Binding-site contacts:
Ligand atom N1 contacts residue VAL244 of chain 1.A at 3.2 Å (h-bond).
Ligand atom O2A contacts residue ARG95 of chain 1.A at 2.3 Å (salt-bridge).
Ligand atom C2 contacts residue VAL244 of chain 1.A at 3.2 Å (hydrophobic).
Ligand atom O2A contacts residue LYS25 of chain 1.A at 3.5 Å (salt-bridge).
Ligand atom O2G contacts residue ARG338 of chain 1.A at 3.3 Å (salt-bridge).
Ligand atom PA contacts residue THR108 of chain 1.A at 3.5 Å.
Ligand atom O3A contacts residue MG1 of chain 1.F at 2.2 Å.
Ligand atom C6 contacts residue SER93 of chain 1.A at 3.7 Å.
Ligand atom O1G contacts residue GLN336 of chain 1.A at 3.7 Å.
Ligand atom PA contacts residue LYS25 of chain 1.A at 3.6 Å.
Ligand atom PA contacts residue MG1 of chain 1.F at 3.4 Å.
Ligand atom O2A contacts residue GLU324 of chain 1.A at 3.6 Å.
Ligand atom O3A contacts residue GLU324 of chain 1.A at 3.1 Å (salt-bridge).
Ligand atom N7 contacts residue ARG95 of chain 1.A at 3.7 Å.
Ligand atom O2A contacts residue MG1 of chain 1.F at 3.6 Å.
Ligand atom O3G contacts residue GLN336 of chain 1.A at 3.0 Å (h-bond).
Ligand atom C5 contacts residue SER93 of chain 1.A at 3.5 Å.
Ligand atom O1A contacts residue THR108 of chain 1.A at 2.4 Å (h-bond).
Ligand atom N1 contacts residue LEU335 of chain 1.A at 3.4 Å.
Ligand atom C6 contacts residue LEU335 of chain 1.A at 3.3 Å (hydrophobic).
Ligand atom O3A contacts residue GLN336 of chain 1.A at 3.4 Å (h-bond).
Ligand atom O2A contacts residue GLN336 of chain 1.A at 3.2 Å (h-bond).
Ligand atom O1A contacts residue LYS25 of chain 1.A at 3.2 Å (salt-bridge).
Ligand atom N6 contacts residue SER93 of chain 1.A at 3.1 Å (h-bond).
Ligand atom C4 contacts residue LEU335 of chain 1.A at 3.4 Å (hydrophobic).
Ligand atom O2B contacts residue MG1 of chain 1.F at 3.0 Å.
Ligand atom O5' contacts residue THR108 of chain 1.A at 3.7 Å.
Ligand atom C2 contacts residue LEU335 of chain 1.A at 3.5 Å (hydrophobic).
Ligand atom O3G contacts residue MG1 of chain 1.F at 2.1 Å.
Ligand atom PG contacts residue MG1 of chain 1.F at 3.4 Å.
Ligand atom N6 contacts residue SER242 of chain 1.A at 2.8 Å (h-bond).
Ligand atom C3' contacts residue GLU324 of chain 1.A at 3.3 Å.
Ligand atom O1G contacts residue LYS25 of chain 1.A at 2.5 Å (salt-bridge).
Ligand atom O3' contacts residue GLY279 of chain 1.A at 3.5 Å.
Ligand atom C5 contacts residue LEU335 of chain 1.A at 3.3 Å (hydrophobic).
Ligand atom N7 contacts residue SER93 of chain 1.A at 2.9 Å (h-bond).
Ligand atom N3 contacts residue LEU335 of chain 1.A at 3.6 Å.
Ligand atom O3' contacts residue GLU324 of chain 1.A at 3.1 Å (salt-bridge).
Ligand atom PB contacts residue MG1 of chain 1.F at 3.1 Å.
Ligand atom O3G contacts residue ARG338 of chain 1.A at 3.4 Å (salt-bridge).

Sequence of chain 1.A:
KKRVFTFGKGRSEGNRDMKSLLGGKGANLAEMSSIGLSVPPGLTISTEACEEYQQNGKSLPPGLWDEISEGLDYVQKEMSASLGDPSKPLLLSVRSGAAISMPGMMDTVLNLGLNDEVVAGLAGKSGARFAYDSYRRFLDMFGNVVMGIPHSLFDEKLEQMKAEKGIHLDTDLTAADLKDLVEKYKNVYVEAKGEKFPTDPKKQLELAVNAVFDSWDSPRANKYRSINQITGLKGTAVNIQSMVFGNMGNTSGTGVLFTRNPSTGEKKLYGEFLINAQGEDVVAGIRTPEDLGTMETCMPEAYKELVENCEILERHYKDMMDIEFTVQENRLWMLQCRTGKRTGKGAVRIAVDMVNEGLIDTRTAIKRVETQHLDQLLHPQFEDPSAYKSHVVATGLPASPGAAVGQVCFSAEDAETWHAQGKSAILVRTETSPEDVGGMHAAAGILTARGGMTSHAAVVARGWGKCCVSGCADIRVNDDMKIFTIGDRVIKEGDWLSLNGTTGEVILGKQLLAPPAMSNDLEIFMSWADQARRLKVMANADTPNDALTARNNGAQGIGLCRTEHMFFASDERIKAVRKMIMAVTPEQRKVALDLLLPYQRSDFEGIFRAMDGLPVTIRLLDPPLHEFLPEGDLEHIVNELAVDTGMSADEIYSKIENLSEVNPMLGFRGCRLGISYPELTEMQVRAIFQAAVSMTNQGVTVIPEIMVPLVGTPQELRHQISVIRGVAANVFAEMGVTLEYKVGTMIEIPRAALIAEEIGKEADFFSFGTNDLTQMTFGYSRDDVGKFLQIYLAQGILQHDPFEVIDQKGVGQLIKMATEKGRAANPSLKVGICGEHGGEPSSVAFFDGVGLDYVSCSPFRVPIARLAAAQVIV

A protein and the small-molecule ligand that binds it are described below.
Small molecule (SMILES): Nc1ncnc2c1ncn2[C@@H]1O[C@H](COP(=O)(O)OP(=O)(O)NP(=O)(O)O)[C@@H](O)[C@H]1Br